Binding-site contacts:
Ligand atom O4 contacts residue THR21 of chain 1.M at 4.1 Å.
Ligand atom C4 contacts residue ARG125 of chain 2.I at 3.8 Å.
Ligand atom OP1 contacts residue ARG131 of chain 2.I at 3.2 Å (salt-bridge).
Ligand atom C2 contacts residue ARG125 of chain 2.I at 4.2 Å.
Ligand atom O3' contacts residue ARG125 of chain 2.I at 4.3 Å.
Ligand atom C4 contacts residue SER17 of chain 1.M at 4.0 Å.
Ligand atom OP1 contacts residue ARG125 of chain 2.I at 2.8 Å (salt-bridge).
Ligand atom C5 contacts residue ARG125 of chain 2.I at 3.7 Å.
Ligand atom O2 contacts residue ARG125 of chain 2.I at 4.5 Å.
Ligand atom OP3 contacts residue ILE23 of chain 1.M at 4.1 Å.
Ligand atom C2' contacts residue ARG125 of chain 2.I at 4.1 Å.
Ligand atom C3' contacts residue ARG125 of chain 2.I at 3.7 Å.
Ligand atom OP2 contacts residue SER77 of chain 2.I at 4.1 Å.
Ligand atom O4 contacts residue ARG125 of chain 2.I at 4.0 Å.
Ligand atom P contacts residue ILE23 of chain 1.M at 4.3 Å.
Ligand atom OP1 contacts residue ILE23 of chain 1.M at 3.6 Å.
Ligand atom O5' contacts residue ARG131 of chain 2.I at 3.0 Å (salt-bridge).
Ligand atom OP3 contacts residue ARG125 of chain 2.I at 3.2 Å.
Ligand atom N3 contacts residue SER17 of chain 1.M at 4.2 Å.
Ligand atom P contacts residue ARG131 of chain 2.I at 3.6 Å.
Ligand atom O2 contacts residue ASN16 of chain 1.M at 3.0 Å (h-bond).
Ligand atom C6 contacts residue ARG125 of chain 2.I at 3.8 Å.
Ligand atom O4 contacts residue SER17 of chain 1.M at 3.2 Å.
Ligand atom P contacts residue ARG125 of chain 2.I at 4.0 Å.
Ligand atom C5' contacts residue ARG131 of chain 2.I at 3.7 Å.
Ligand atom N1 contacts residue ARG125 of chain 2.I at 4.1 Å.
Ligand atom C5' contacts residue MET76 of chain 2.I at 4.3 Å (hydrophobic).
Ligand atom OP2 contacts residue ARG131 of chain 2.I at 4.2 Å.
Ligand atom N3 contacts residue ARG125 of chain 2.I at 4.1 Å.
Ligand atom N3 contacts residue ASN16 of chain 1.M at 3.4 Å (h-bond).
Ligand atom C2 contacts residue ASN16 of chain 1.M at 3.6 Å.
Ligand atom O5' contacts residue ARG125 of chain 2.I at 3.5 Å (salt-bridge).
Ligand atom OP3 contacts residue SER77 of chain 2.I at 4.3 Å.
Ligand atom C5 contacts residue THR21 of chain 1.M at 4.3 Å.

The small molecule below binds the protein below.
Small molecule (SMILES): CO[P](=O)(O)O[C@H]1[C@@H](O)[C@H](n2ccc(=O)[nH]c2=O)O[C@@H]1COP(=O)(O)O

Sequence of chain 1.M:
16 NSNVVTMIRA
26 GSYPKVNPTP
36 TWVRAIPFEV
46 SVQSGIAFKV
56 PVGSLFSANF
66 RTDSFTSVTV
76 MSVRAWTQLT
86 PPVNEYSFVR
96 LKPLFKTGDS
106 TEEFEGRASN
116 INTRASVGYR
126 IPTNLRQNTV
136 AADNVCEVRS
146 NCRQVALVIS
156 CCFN

Sequence of chain 2.I:
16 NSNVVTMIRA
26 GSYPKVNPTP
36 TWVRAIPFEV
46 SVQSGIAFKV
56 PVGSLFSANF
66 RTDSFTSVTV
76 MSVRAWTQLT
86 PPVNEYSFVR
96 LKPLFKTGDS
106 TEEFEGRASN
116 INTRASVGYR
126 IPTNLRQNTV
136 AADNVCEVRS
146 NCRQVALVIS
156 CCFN